The small molecule below binds the protein below.
Small molecule (SMILES): CC(=O)N[C@@H]1[C@@H](O)[C@H](O)[C@@H](CO)O[C@H]1O

Sequence of chain 1.A:
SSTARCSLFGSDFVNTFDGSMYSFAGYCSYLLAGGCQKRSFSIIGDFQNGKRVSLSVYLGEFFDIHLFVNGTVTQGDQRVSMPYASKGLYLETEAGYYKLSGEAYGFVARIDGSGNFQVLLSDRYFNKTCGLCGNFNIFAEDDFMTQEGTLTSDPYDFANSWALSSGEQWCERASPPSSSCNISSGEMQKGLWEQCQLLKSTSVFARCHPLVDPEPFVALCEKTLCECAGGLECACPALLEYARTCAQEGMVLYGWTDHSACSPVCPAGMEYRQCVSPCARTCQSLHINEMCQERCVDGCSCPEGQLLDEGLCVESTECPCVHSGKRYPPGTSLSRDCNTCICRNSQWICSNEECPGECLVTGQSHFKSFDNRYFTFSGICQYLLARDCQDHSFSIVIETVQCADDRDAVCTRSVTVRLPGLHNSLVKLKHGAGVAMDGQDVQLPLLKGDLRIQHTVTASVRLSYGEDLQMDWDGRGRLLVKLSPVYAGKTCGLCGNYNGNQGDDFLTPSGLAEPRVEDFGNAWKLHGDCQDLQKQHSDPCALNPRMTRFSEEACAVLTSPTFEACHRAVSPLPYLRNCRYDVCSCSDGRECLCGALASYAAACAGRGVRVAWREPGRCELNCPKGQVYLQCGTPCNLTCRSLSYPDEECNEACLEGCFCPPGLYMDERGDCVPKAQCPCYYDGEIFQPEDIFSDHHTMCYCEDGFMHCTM

Binding-site contacts:
Ligand atom C2 contacts residue ASN134 of chain 1.A at 2.5 Å.
Ligand atom C3 contacts residue ASN134 of chain 1.A at 3.8 Å.
Ligand atom C5 contacts residue ASN134 of chain 1.A at 3.5 Å.
Ligand atom C8 contacts residue ASN134 of chain 1.A at 4.5 Å.
Ligand atom C1 contacts residue ASN134 of chain 1.A at 1.4 Å.
Ligand atom O7 contacts residue ASN134 of chain 1.A at 3.3 Å (h-bond).
Ligand atom O5 contacts residue ASN134 of chain 1.A at 2.2 Å (h-bond).
Ligand atom C7 contacts residue ASN134 of chain 1.A at 3.4 Å.
Ligand atom C6 contacts residue PHE133 of chain 1.A at 4.5 Å (hydrophobic).
Ligand atom N2 contacts residue ASN134 of chain 1.A at 3.0 Å (h-bond).
Ligand atom C4 contacts residue ASN134 of chain 1.A at 4.2 Å.